Binding-site contacts:
Ligand atom C1P contacts residue LEU267 of chain 1.A at 3.1 Å (hydrophobic).
Ligand atom O1 contacts residue GLN137 of chain 1.A at 3.9 Å.
Ligand atom O1P contacts residue SER80 of chain 2.A at 3.5 Å (h-bond).
Ligand atom O1 contacts residue HIS134 of chain 1.A at 3.1 Å (h-bond).
Ligand atom O1P contacts residue GLC2 of chain 1.E at 3.7 Å.
Ligand atom O1 contacts residue GLC2 of chain 1.E at 3.6 Å.
Ligand atom O1 contacts residue ARG105 of chain 1.A at 3.5 Å (salt-bridge).
Ligand atom C1 contacts residue THR55 of chain 1.A at 3.5 Å.
Ligand atom N1 contacts residue HIS134 of chain 1.A at 3.6 Å.
Ligand atom O1P contacts residue PRO268 of chain 1.A at 4.2 Å.
Ligand atom O1P contacts residue ARG105 of chain 1.A at 3.4 Å (salt-bridge).
Ligand atom N1 contacts residue LEU267 of chain 1.A at 3.6 Å.
Ligand atom O3P contacts residue THR53 of chain 1.A at 3.8 Å.
Ligand atom N1 contacts residue PRO266 of chain 1.A at 3.4 Å (h-bond).
Ligand atom P contacts residue ARG54 of chain 1.A at 3.9 Å.
Ligand atom P contacts residue THR55 of chain 1.A at 4.2 Å.
Ligand atom C1P contacts residue ARG54 of chain 1.A at 3.5 Å.
Ligand atom N1 contacts residue GLC2 of chain 1.E at 3.7 Å.
Ligand atom O2P contacts residue SER52 of chain 1.A at 4.2 Å.
Ligand atom O3P contacts residue SER52 of chain 1.A at 2.7 Å (h-bond).
Ligand atom O3P contacts residue THR55 of chain 1.A at 3.1 Å (h-bond).
Ligand atom P contacts residue SER52 of chain 1.A at 3.9 Å.
Ligand atom O3P contacts residue ARG105 of chain 1.A at 2.6 Å (salt-bridge).
Ligand atom C1 contacts residue LEU267 of chain 1.A at 3.9 Å (hydrophobic).
Ligand atom P contacts residue ARG105 of chain 1.A at 3.6 Å.
Ligand atom O1 contacts residue THR55 of chain 1.A at 2.8 Å (h-bond).
Ligand atom P contacts residue THR53 of chain 1.A at 4.0 Å.
Ligand atom P contacts residue SER80 of chain 2.A at 3.7 Å.
Ligand atom O1P contacts residue LYS84 of chain 2.A at 3.4 Å.
Ligand atom C1 contacts residue HIS134 of chain 1.A at 3.8 Å.
Ligand atom C1P contacts residue GLC2 of chain 1.E at 3.6 Å.
Ligand atom O3P contacts residue ARG54 of chain 1.A at 3.9 Å.
Ligand atom O2P contacts residue THR53 of chain 1.A at 3.2 Å (h-bond).
Ligand atom N1 contacts residue THR55 of chain 1.A at 4.2 Å.
Ligand atom C1 contacts residue GLN137 of chain 1.A at 3.6 Å.
Ligand atom C1P contacts residue PRO266 of chain 1.A at 4.2 Å (hydrophobic).
Ligand atom N1 contacts residue GLN137 of chain 1.A at 2.6 Å (h-bond).
Ligand atom O2P contacts residue ARG54 of chain 1.A at 3.0 Å (salt-bridge).
Ligand atom O2P contacts residue SER80 of chain 2.A at 3.0 Å (h-bond).
Ligand atom C1 contacts residue GLC2 of chain 1.E at 3.5 Å.

This protein binds this small molecule.
Small molecule (SMILES): NC(=O)CP(=O)(O)O

Sequence of chain 1.A:
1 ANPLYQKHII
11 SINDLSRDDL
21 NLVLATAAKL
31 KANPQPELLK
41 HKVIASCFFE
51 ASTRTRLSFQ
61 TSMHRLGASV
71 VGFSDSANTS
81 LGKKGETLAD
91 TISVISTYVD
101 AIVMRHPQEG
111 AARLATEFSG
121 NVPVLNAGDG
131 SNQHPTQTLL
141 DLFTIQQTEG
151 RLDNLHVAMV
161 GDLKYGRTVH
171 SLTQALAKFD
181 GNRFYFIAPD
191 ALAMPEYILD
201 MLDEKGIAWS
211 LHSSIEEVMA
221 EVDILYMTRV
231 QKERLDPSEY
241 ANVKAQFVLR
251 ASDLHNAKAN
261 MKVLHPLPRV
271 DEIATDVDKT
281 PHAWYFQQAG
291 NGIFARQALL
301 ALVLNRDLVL

Sequence of chain 2.A:
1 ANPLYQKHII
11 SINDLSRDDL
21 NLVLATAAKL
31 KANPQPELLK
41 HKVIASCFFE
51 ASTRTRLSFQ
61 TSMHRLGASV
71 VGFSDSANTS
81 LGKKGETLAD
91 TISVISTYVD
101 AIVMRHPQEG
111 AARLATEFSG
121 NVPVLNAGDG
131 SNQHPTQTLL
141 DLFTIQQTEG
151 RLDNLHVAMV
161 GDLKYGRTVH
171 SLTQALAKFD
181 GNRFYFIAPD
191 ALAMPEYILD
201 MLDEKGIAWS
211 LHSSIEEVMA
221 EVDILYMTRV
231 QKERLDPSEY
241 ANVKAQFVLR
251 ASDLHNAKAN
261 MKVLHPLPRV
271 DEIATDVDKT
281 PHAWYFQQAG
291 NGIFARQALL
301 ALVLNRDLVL